Sequence of chain 1.A:
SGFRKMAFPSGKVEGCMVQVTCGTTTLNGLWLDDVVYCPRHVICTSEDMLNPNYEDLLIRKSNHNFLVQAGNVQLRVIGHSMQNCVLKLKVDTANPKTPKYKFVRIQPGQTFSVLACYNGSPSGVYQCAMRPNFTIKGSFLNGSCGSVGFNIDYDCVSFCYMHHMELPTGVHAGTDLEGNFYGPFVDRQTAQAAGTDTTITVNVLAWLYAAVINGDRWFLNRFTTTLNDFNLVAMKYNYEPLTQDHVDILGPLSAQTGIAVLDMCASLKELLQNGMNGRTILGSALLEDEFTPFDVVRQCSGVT

The protein below binds the small molecule below.
Small molecule (SMILES): N#Cc1cncc(NC(=O)Cc2cccnc2)c1

Binding-site contacts:
Ligand atom C11 contacts residue ASP187 of chain 1.A at 3.4 Å.
Ligand atom C4 contacts residue PHE140 of chain 1.A at 3.7 Å (hydrophobic).
Ligand atom C10 contacts residue HIS164 of chain 1.A at 3.8 Å.
Ligand atom C9 contacts residue MET165 of chain 1.A at 3.9 Å (hydrophobic).
Ligand atom O contacts residue GLU166 of chain 1.A at 2.9 Å (salt-bridge).
Ligand atom C4 contacts residue LEU141 of chain 1.A at 3.6 Å (hydrophobic).
Ligand atom C9 contacts residue ARG188 of chain 1.A at 3.6 Å.
Ligand atom C11 contacts residue HIS41 of chain 1.A at 3.2 Å.
Ligand atom N2 contacts residue MET49 of chain 1.A at 3.8 Å.
Ligand atom N contacts residue SER144 of chain 1.A at 3.7 Å.
Ligand atom N3 contacts residue ASP187 of chain 1.A at 2.7 Å.
Ligand atom C12 contacts residue MET165 of chain 1.A at 3.6 Å (hydrophobic).
Ligand atom C4 contacts residue ASN142 of chain 1.A at 3.7 Å.
Ligand atom N3 contacts residue PHE181 of chain 1.A at 3.9 Å.
Ligand atom C9 contacts residue MET49 of chain 1.A at 3.4 Å (hydrophobic).
Ligand atom O contacts residue MET165 of chain 1.A at 3.4 Å.
Ligand atom C11 contacts residue HIS164 of chain 1.A at 3.6 Å.
Ligand atom C11 contacts residue MET165 of chain 1.A at 3.7 Å (hydrophobic).
Ligand atom C5 contacts residue HIS163 of chain 1.A at 3.9 Å.
Ligand atom C12 contacts residue HIS41 of chain 1.A at 3.7 Å.
Ligand atom C10 contacts residue HIS41 of chain 1.A at 3.9 Å.
Ligand atom C3 contacts residue ASN142 of chain 1.A at 3.7 Å.
Ligand atom N contacts residue GLU166 of chain 1.A at 3.8 Å.
Ligand atom N2 contacts residue ARG188 of chain 1.A at 3.7 Å.
Ligand atom N3 contacts residue HIS41 of chain 1.A at 3.0 Å (h-bond).
Ligand atom N contacts residue PHE140 of chain 1.A at 3.8 Å.
Ligand atom C5 contacts residue PHE140 of chain 1.A at 3.2 Å (hydrophobic).
Ligand atom N contacts residue HIS163 of chain 1.A at 2.8 Å (h-bond).
Ligand atom C10 contacts residue MET165 of chain 1.A at 3.5 Å (hydrophobic).
Ligand atom N2 contacts residue GLN189 of chain 1.A at 3.8 Å.
Ligand atom C6 contacts residue CYS145 of chain 1.A at 3.8 Å (hydrophobic).
Ligand atom C1 contacts residue CYS145 of chain 1.A at 3.9 Å (hydrophobic).
Ligand atom C4 contacts residue GLU166 of chain 1.A at 3.6 Å.
Ligand atom C6 contacts residue HIS163 of chain 1.A at 3.4 Å.
Ligand atom C5 contacts residue GLU166 of chain 1.A at 3.6 Å.
Ligand atom C5 contacts residue LEU141 of chain 1.A at 3.8 Å (hydrophobic).
Ligand atom C12 contacts residue HIS164 of chain 1.A at 3.2 Å.
Ligand atom C10 contacts residue MET49 of chain 1.A at 3.6 Å (hydrophobic).
Ligand atom N3 contacts residue HIS164 of chain 1.A at 3.5 Å.
Ligand atom C6 contacts residue GLU166 of chain 1.A at 3.9 Å.